Sequence of chain 12.C:
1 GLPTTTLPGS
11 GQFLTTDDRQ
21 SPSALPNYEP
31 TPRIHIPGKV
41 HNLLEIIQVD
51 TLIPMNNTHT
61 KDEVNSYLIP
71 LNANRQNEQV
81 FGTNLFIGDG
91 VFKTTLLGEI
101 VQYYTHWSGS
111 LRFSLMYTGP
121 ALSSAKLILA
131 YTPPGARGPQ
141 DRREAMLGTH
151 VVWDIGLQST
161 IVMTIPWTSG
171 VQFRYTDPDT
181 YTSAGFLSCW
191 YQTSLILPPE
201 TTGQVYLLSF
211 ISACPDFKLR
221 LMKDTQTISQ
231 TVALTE

The protein below binds the small molecule below.
Small molecule (SMILES): Cc1cc(CCCOc2c(C)cc(-c3noc(C(F)(F)F)n3)cc2C)on1

Sequence of chain 11.A:
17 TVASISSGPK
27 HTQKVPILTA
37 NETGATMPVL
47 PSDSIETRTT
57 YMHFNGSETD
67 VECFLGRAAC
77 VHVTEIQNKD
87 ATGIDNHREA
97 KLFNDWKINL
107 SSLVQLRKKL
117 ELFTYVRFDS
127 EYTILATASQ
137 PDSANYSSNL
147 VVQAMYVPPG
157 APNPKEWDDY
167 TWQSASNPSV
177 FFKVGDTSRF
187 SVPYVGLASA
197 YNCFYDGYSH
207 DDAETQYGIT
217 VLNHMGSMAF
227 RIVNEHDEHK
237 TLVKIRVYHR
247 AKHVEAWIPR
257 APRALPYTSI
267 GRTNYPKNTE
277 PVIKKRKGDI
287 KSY

Binding-site contacts:
Ligand atom N1A contacts residue ALA24 of chain 11.C at 3.3 Å.
Ligand atom F2 contacts residue VAL176 of chain 11.A at 2.7 Å.
Ligand atom C3B contacts residue MET224 of chain 11.A at 3.6 Å (hydrophobic).
Ligand atom CM4 contacts residue VAL176 of chain 11.A at 3.7 Å (hydrophobic).
Ligand atom C1C contacts residue TYR197 of chain 11.A at 3.7 Å (hydrophobic).
Ligand atom C3C contacts residue TYR128 of chain 11.A at 3.1 Å (hydrophobic).
Ligand atom F1 contacts residue MET224 of chain 11.A at 3.7 Å.
Ligand atom C5B contacts residue TYR152 of chain 11.A at 3.4 Å (hydrophobic).
Ligand atom CM4 contacts residue ALA150 of chain 11.A at 3.7 Å (hydrophobic).
Ligand atom CM2 contacts residue MET224 of chain 11.A at 3.5 Å (hydrophobic).
Ligand atom C2C contacts residue TYR128 of chain 11.A at 3.2 Å (hydrophobic).
Ligand atom C4 contacts residue TYR197 of chain 11.A at 3.7 Å (hydrophobic).
Ligand atom F3 contacts residue PRO174 of chain 11.A at 3.1 Å.
Ligand atom C4B contacts residue TYR152 of chain 11.A at 3.6 Å (hydrophobic).
Ligand atom CM4 contacts residue PHE186 of chain 11.A at 3.5 Å (hydrophobic).
Ligand atom O1A contacts residue ALA24 of chain 11.C at 3.4 Å.
Ligand atom N1A contacts residue PHE186 of chain 11.A at 3.5 Å.
Ligand atom C3 contacts residue LEU106 of chain 11.A at 3.4 Å (hydrophobic).
Ligand atom C1C contacts residue TYR128 of chain 11.A at 3.3 Å (hydrophobic).
Ligand atom F2 contacts residue PHE186 of chain 11.A at 3.1 Å.
Ligand atom O1A contacts residue PRO174 of chain 11.A at 3.4 Å.
Ligand atom N3A contacts residue TYR152 of chain 11.A at 3.5 Å.
Ligand atom O1 contacts residue MET221 of chain 11.A at 3.7 Å.
Ligand atom F3 contacts residue VAL176 of chain 11.A at 3.6 Å.
Ligand atom N1A contacts residue PRO174 of chain 11.A at 3.5 Å.
Ligand atom F3 contacts residue ALA150 of chain 11.A at 3.0 Å.
Ligand atom N3A contacts residue PHE186 of chain 11.A at 3.1 Å.
Ligand atom C2A contacts residue TYR152 of chain 11.A at 3.5 Å (hydrophobic).
Ligand atom C2A contacts residue PHE186 of chain 11.A at 3.3 Å (hydrophobic).
Ligand atom C6B contacts residue TYR152 of chain 11.A at 3.6 Å (hydrophobic).
Ligand atom C4 contacts residue LEU106 of chain 11.A at 3.3 Å (hydrophobic).
Ligand atom F1 contacts residue PHE186 of chain 11.A at 3.3 Å.
Ligand atom CM2 contacts residue TYR128 of chain 11.A at 3.4 Å (hydrophobic).
Ligand atom CM6 contacts residue VAL191 of chain 11.A at 3.7 Å (hydrophobic).
Ligand atom F3 contacts residue SER175 of chain 11.A at 2.8 Å.
Ligand atom CM3 contacts residue ASN219 of chain 11.A at 3.5 Å.
Ligand atom CM6 contacts residue TYR152 of chain 11.A at 3.4 Å (hydrophobic).
Ligand atom C3A contacts residue PHE186 of chain 11.A at 3.1 Å (hydrophobic).
Ligand atom O1A contacts residue PHE186 of chain 11.A at 3.4 Å.
Ligand atom F3 contacts residue TYR152 of chain 11.A at 3.6 Å.

Sequence of chain 11.C:
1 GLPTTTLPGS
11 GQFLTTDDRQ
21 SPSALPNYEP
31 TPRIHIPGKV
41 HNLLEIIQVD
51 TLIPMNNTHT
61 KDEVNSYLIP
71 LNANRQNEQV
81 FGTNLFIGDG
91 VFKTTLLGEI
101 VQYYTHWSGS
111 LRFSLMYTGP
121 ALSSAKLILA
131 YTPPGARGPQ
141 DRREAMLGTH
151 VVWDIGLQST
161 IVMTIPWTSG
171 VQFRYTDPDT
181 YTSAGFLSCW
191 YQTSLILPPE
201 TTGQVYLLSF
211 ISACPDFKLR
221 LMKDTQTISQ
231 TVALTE